Sequence of chain 1.L:
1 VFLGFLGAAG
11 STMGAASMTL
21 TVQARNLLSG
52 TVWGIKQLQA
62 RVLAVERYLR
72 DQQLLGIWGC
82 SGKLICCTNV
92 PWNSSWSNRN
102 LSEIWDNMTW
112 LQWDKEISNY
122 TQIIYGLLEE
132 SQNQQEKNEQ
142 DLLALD

This small molecule binds to this protein.
Small molecule (SMILES): CC(=O)N[C@@H]1[C@@H](O)[C@H](O)[C@@H](CO)O[C@H]1O

Binding-site contacts:
Ligand atom C5 contacts residue ASN120 of chain 1.L at 3.5 Å.
Ligand atom O7 contacts residue ASN120 of chain 1.L at 3.3 Å (h-bond).
Ligand atom N2 contacts residue ASN120 of chain 1.L at 2.9 Å (h-bond).
Ligand atom O7 contacts residue TYR121 of chain 1.L at 3.8 Å.
Ligand atom C8 contacts residue LYS116 of chain 1.L at 4.2 Å.
Ligand atom C2 contacts residue ASN120 of chain 1.L at 2.4 Å.
Ligand atom O5 contacts residue ASN120 of chain 1.L at 2.1 Å (h-bond).
Ligand atom C7 contacts residue ASN120 of chain 1.L at 3.3 Å.
Ligand atom O7 contacts residue GLU117 of chain 1.L at 3.8 Å.
Ligand atom C8 contacts residue GLU117 of chain 1.L at 3.3 Å.
Ligand atom C7 contacts residue GLU117 of chain 1.L at 3.8 Å.
Ligand atom C1 contacts residue ASN120 of chain 1.L at 1.4 Å.
Ligand atom C3 contacts residue ASN120 of chain 1.L at 3.7 Å.
Ligand atom C4 contacts residue ASN120 of chain 1.L at 4.1 Å.
Ligand atom C6 contacts residue ASN120 of chain 1.L at 4.5 Å.